Sequence of chain 1.A:
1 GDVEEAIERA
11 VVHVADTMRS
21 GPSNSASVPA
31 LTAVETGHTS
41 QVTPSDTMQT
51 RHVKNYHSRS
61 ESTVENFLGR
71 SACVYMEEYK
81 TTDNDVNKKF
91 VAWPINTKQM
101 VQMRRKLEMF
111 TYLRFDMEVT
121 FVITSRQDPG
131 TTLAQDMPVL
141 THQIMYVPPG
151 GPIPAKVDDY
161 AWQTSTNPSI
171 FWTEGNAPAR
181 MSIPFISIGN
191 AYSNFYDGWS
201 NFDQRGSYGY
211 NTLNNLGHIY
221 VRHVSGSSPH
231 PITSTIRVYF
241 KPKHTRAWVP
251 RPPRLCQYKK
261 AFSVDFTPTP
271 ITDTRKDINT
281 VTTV

Sequence of chain 1.C:
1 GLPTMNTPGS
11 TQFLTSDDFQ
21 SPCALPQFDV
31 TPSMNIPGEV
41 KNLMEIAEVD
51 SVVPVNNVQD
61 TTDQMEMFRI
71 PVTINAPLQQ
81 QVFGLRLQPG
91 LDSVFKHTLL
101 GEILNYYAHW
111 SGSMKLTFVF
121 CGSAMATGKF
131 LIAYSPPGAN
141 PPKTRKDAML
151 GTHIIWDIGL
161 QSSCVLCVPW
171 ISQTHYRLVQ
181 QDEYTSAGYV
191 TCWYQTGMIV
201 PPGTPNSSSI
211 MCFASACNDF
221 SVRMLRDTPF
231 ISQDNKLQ

This protein binds this small molecule.
Small molecule (SMILES): Cc1cc(CCCCCCCOc2ccc(C3=NCCO3)cc2)on1

Sequence of chain 2.C:
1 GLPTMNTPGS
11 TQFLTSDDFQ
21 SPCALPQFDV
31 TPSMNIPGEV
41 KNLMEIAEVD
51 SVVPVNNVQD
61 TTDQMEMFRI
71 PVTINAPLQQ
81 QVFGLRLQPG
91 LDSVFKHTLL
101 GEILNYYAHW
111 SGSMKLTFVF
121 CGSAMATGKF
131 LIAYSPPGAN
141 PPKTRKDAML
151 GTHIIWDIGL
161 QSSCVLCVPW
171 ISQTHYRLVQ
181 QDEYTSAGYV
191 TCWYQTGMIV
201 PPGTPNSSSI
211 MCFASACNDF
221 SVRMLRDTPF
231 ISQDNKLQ

Binding-site contacts:
Ligand atom O1B contacts residue ILE95 of chain 1.A at 3.6 Å.
Ligand atom O1 contacts residue THR97 of chain 1.A at 3.4 Å (h-bond).
Ligand atom C1C contacts residue PHE115 of chain 1.A at 3.9 Å (hydrophobic).
Ligand atom N3A contacts residue MET181 of chain 1.A at 3.3 Å.
Ligand atom C3C contacts residue LEU216 of chain 1.A at 3.7 Å (hydrophobic).
Ligand atom O1A contacts residue PHE121 of chain 1.A at 4.0 Å.
Ligand atom C31 contacts residue W711 of chain 1.F at 3.0 Å.
Ligand atom C4C contacts residue MET117 of chain 1.A at 3.9 Å (hydrophobic).
Ligand atom N2 contacts residue THR97 of chain 1.A at 3.7 Å.
Ligand atom N2 contacts residue W711 of chain 1.F at 2.9 Å.
Ligand atom N3A contacts residue TYR146 of chain 1.A at 4.0 Å.
Ligand atom C4 contacts residue TYR192 of chain 1.A at 3.5 Å (hydrophobic).
Ligand atom C31 contacts residue LEU216 of chain 1.A at 3.4 Å (hydrophobic).
Ligand atom C2C contacts residue LEU216 of chain 1.A at 3.7 Å (hydrophobic).
Ligand atom C4B contacts residue ILE183 of chain 1.A at 4.0 Å (hydrophobic).
Ligand atom C5A contacts residue ILE170 of chain 1.A at 3.8 Å (hydrophobic).
Ligand atom C3C contacts residue TYR192 of chain 1.A at 4.0 Å (hydrophobic).
Ligand atom C2B contacts residue ILE219 of chain 1.A at 3.8 Å (hydrophobic).
Ligand atom C4A contacts residue MET181 of chain 1.A at 3.6 Å (hydrophobic).
Ligand atom C1C contacts residue THR97 of chain 1.A at 3.9 Å.
Ligand atom C2A contacts residue MET181 of chain 1.A at 3.7 Å (hydrophobic).
Ligand atom C1B contacts residue ILE183 of chain 1.A at 4.0 Å (hydrophobic).
Ligand atom C3 contacts residue W711 of chain 1.F at 3.3 Å.
Ligand atom C2C contacts residue THR97 of chain 1.A at 3.9 Å.
Ligand atom C4A contacts residue ILE170 of chain 1.A at 3.9 Å (hydrophobic).
Ligand atom C31 contacts residue ASN214 of chain 1.A at 3.3 Å.
Ligand atom C5A contacts residue ILE144 of chain 1.A at 3.7 Å (hydrophobic).
Ligand atom C4A contacts residue ALA24 of chain 1.C at 4.0 Å (hydrophobic).
Ligand atom C4A contacts residue LEU14 of chain 2.C at 4.0 Å (hydrophobic).
Ligand atom C2A contacts residue TYR146 of chain 1.A at 3.7 Å (hydrophobic).
Ligand atom C6C contacts residue ILE186 of chain 1.A at 3.9 Å (hydrophobic).
Ligand atom C4B contacts residue TYR146 of chain 1.A at 3.7 Å (hydrophobic).
Ligand atom N3A contacts residue ALA24 of chain 1.C at 3.8 Å.
Ligand atom C5A contacts residue PRO168 of chain 1.A at 4.0 Å (hydrophobic).
Ligand atom C5B contacts residue TYR146 of chain 1.A at 3.4 Å (hydrophobic).
Ligand atom C3B contacts residue ILE219 of chain 1.A at 3.8 Å (hydrophobic).
Ligand atom C6B contacts residue ILE183 of chain 1.A at 3.6 Å (hydrophobic).
Ligand atom O1 contacts residue W711 of chain 1.F at 3.7 Å.
Ligand atom C5B contacts residue ILE183 of chain 1.A at 3.7 Å (hydrophobic).
Ligand atom C6B contacts residue TYR146 of chain 1.A at 3.8 Å (hydrophobic).